Binding-site contacts:
Ligand atom C5 contacts residue ASN229 of chain 1.B at 3.7 Å.
Ligand atom C6 contacts residue THR104 of chain 1.B at 4.3 Å.
Ligand atom O5 contacts residue THR104 of chain 1.B at 4.0 Å.
Ligand atom C3 contacts residue ASN229 of chain 1.B at 3.7 Å.
Ligand atom C1 contacts residue ASN229 of chain 1.B at 1.4 Å.
Ligand atom O6 contacts residue THR104 of chain 1.B at 3.4 Å.
Ligand atom C7 contacts residue ASN229 of chain 1.B at 3.4 Å.
Ligand atom O7 contacts residue ASN229 of chain 1.B at 3.6 Å.
Ligand atom C8 contacts residue ASN229 of chain 1.B at 4.4 Å.
Ligand atom O5 contacts residue ASN229 of chain 1.B at 2.4 Å (h-bond).
Ligand atom C2 contacts residue ASN229 of chain 1.B at 2.4 Å.
Ligand atom N2 contacts residue ASN229 of chain 1.B at 2.8 Å (h-bond).
Ligand atom C4 contacts residue ASN229 of chain 1.B at 4.2 Å.

Sequence of chain 1.B:
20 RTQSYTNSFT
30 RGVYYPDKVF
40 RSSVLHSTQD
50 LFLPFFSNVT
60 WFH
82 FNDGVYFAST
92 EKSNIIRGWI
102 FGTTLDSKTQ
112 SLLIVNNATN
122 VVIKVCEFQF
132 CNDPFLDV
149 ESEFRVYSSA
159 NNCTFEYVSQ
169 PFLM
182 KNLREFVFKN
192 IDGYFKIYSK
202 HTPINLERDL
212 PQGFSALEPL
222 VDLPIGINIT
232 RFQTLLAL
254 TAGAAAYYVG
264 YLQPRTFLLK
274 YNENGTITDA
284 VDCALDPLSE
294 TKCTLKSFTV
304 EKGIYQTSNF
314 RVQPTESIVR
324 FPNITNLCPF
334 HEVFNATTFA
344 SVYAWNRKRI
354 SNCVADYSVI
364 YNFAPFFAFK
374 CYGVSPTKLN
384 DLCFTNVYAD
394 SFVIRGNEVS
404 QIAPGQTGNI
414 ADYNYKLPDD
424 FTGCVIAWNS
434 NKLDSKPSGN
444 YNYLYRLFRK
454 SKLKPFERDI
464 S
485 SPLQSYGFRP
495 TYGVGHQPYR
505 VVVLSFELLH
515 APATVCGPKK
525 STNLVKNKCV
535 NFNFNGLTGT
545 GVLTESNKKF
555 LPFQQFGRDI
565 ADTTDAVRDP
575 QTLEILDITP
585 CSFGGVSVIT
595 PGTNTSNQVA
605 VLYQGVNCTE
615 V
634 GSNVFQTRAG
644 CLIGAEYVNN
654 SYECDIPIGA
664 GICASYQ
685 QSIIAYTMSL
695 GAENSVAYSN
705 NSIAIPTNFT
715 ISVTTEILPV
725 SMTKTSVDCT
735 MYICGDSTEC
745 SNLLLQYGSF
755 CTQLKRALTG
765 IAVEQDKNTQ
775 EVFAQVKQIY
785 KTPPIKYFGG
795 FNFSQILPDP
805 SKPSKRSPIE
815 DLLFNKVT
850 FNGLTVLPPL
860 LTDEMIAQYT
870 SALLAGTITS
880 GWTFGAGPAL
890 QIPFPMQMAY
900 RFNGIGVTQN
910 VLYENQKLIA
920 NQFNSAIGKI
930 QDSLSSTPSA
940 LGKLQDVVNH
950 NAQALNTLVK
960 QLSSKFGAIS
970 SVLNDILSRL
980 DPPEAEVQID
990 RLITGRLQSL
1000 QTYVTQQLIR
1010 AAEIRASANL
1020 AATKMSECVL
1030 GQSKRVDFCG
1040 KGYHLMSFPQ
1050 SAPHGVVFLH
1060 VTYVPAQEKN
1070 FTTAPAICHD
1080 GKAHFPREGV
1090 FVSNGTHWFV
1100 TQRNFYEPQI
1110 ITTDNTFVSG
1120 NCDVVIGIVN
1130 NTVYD

This protein binds this small molecule.
Small molecule (SMILES): CC(=O)N[C@@H]1[C@@H](O)[C@H](O)[C@@H](CO)O[C@H]1O